Sequence of chain 1.A:
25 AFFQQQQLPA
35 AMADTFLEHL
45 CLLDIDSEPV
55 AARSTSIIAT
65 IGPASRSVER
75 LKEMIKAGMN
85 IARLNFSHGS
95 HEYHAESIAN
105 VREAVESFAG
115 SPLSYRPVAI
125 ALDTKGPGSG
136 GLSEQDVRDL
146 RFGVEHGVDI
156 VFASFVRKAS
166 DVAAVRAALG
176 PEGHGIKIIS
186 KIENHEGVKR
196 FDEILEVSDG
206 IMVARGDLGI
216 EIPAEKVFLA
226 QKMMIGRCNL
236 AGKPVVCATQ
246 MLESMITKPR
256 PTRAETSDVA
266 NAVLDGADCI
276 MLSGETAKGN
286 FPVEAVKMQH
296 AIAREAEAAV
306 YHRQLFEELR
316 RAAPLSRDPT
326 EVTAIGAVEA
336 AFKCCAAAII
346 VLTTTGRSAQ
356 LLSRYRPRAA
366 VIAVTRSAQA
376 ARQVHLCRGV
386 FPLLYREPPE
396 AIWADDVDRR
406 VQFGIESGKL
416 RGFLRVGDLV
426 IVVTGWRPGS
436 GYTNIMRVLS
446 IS

Binding-site contacts:
Ligand atom O4 contacts residue THR244 of chain 1.A at 3.6 Å (h-bond).
Ligand atom O3 contacts residue ARG210 of chain 1.A at 3.6 Å.
Ligand atom O4 contacts residue MET207 of chain 1.A at 4.3 Å.
Ligand atom O4 contacts residue MG1 of chain 1.K at 4.0 Å.
Ligand atom O3 contacts residue GLU188 of chain 1.A at 4.5 Å.
Ligand atom O2 contacts residue GLU188 of chain 1.A at 3.3 Å (salt-bridge).
Ligand atom O1 contacts residue ASP212 of chain 1.A at 2.7 Å (salt-bridge).
Ligand atom C1 contacts residue ALA209 of chain 1.A at 3.6 Å (hydrophobic).
Ligand atom C2 contacts residue MG1 of chain 1.K at 2.8 Å.
Ligand atom C1 contacts residue GLU188 of chain 1.A at 3.5 Å.
Ligand atom O4 contacts residue LYS186 of chain 1.A at 3.6 Å.
Ligand atom O1 contacts residue GLU188 of chain 1.A at 2.8 Å (salt-bridge).
Ligand atom O2 contacts residue ALA209 of chain 1.A at 4.5 Å.
Ligand atom O4 contacts residue MET276 of chain 1.A at 4.3 Å.
Ligand atom O3 contacts residue THR244 of chain 1.A at 2.6 Å (h-bond).
Ligand atom O4 contacts residue ARG87 of chain 1.A at 4.2 Å.
Ligand atom O2 contacts residue LYS186 of chain 1.A at 2.8 Å (salt-bridge).
Ligand atom O3 contacts residue ASP212 of chain 1.A at 3.8 Å.
Ligand atom O1 contacts residue MG1 of chain 1.K at 2.1 Å.
Ligand atom C1 contacts residue MG1 of chain 1.K at 2.7 Å.
Ligand atom O1 contacts residue ALA209 of chain 1.A at 4.0 Å.
Ligand atom C2 contacts residue LYS186 of chain 1.A at 3.5 Å.
Ligand atom O3 contacts residue ALA209 of chain 1.A at 3.4 Å.
Ligand atom C1 contacts residue GLY211 of chain 1.A at 3.9 Å.
Ligand atom C1 contacts residue THR244 of chain 1.A at 3.7 Å.
Ligand atom O2 contacts residue MG1 of chain 1.K at 2.0 Å.
Ligand atom O3 contacts residue MG1 of chain 1.K at 4.0 Å.
Ligand atom C1 contacts residue ASP212 of chain 1.A at 3.7 Å.
Ligand atom C2 contacts residue ALA209 of chain 1.A at 3.9 Å (hydrophobic).
Ligand atom C2 contacts residue GLU188 of chain 1.A at 3.7 Å.
Ligand atom C2 contacts residue THR244 of chain 1.A at 4.0 Å.
Ligand atom O2 contacts residue ASP212 of chain 1.A at 3.9 Å.
Ligand atom O1 contacts residue GLY211 of chain 1.A at 3.9 Å.
Ligand atom O4 contacts residue ALA209 of chain 1.A at 4.1 Å.
Ligand atom C2 contacts residue ASP212 of chain 1.A at 4.5 Å.
Ligand atom O3 contacts residue GLY211 of chain 1.A at 2.9 Å (h-bond).

This small molecule binds to this protein.
Small molecule (SMILES): O=C([O-])C(=O)[O-]